Sequence of chain 5.B:
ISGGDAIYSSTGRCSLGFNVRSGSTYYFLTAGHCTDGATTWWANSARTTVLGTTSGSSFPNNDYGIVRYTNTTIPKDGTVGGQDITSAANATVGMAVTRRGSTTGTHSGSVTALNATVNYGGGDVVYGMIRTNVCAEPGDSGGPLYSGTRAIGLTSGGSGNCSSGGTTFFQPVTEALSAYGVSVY

A protein and the small-molecule ligand that binds it are described below.
Small molecule (SMILES): CC(C)C[C@H](N)C(=O)O

Binding-site contacts:
Ligand atom CD1 contacts residue TYR1 of chain 5.AA at 0.4 Å (hydrophobic).
Ligand atom CD2 contacts residue TYR1 of chain 5.AA at 1.9 Å (hydrophobic).
Ligand atom CB contacts residue TYR1 of chain 5.AA at 0.7 Å (hydrophobic).
Ligand atom CD1 contacts residue ALA136 of chain 5.B at 3.7 Å (hydrophobic).
Ligand atom N contacts residue GLY157 of chain 5.B at 4.1 Å.
Ligand atom C contacts residue SER141 of chain 5.B at 1.7 Å.
Ligand atom CG contacts residue SER141 of chain 5.B at 3.5 Å.
Ligand atom O contacts residue SER141 of chain 5.B at 2.4 Å (h-bond).
Ligand atom CA contacts residue SER141 of chain 5.B at 2.6 Å.
Ligand atom CG contacts residue GLY157 of chain 5.B at 4.2 Å.
Ligand atom C contacts residue TYR1 of chain 5.AA at 0.0 Å (hydrophobic).
Ligand atom CD2 contacts residue GLY157 of chain 5.B at 3.4 Å.
Ligand atom CB contacts residue GLU137 of chain 5.B at 3.5 Å.
Ligand atom OXT contacts residue HIS33 of chain 5.B at 2.7 Å (h-bond).
Ligand atom CG contacts residue TYR1 of chain 5.AA at 1.1 Å (hydrophobic).
Ligand atom N contacts residue SER156 of chain 5.B at 3.5 Å (h-bond).
Ligand atom OXT contacts residue TYR1 of chain 5.AA at 0.0 Å (h-bond).
Ligand atom CG contacts residue GLU137 of chain 5.B at 3.8 Å.
Ligand atom N contacts residue SER141 of chain 5.B at 2.8 Å (h-bond).
Ligand atom OXT contacts residue SER141 of chain 5.B at 2.3 Å (h-bond).
Ligand atom O contacts residue PRO138 of chain 5.B at 3.6 Å.
Ligand atom O contacts residue GLY139 of chain 5.B at 2.7 Å (h-bond).
Ligand atom N contacts residue HIS33 of chain 5.B at 3.8 Å.
Ligand atom CA contacts residue TYR1 of chain 5.AA at 0.1 Å (hydrophobic).
Ligand atom CD1 contacts residue GLY157 of chain 5.B at 3.9 Å.
Ligand atom CD2 contacts residue SER156 of chain 5.B at 3.2 Å.
Ligand atom C contacts residue PRO138 of chain 5.B at 4.1 Å (hydrophobic).
Ligand atom C contacts residue GLY139 of chain 5.B at 3.8 Å.
Ligand atom C contacts residue HIS33 of chain 5.B at 3.7 Å.
Ligand atom CD2 contacts residue SER141 of chain 5.B at 2.9 Å.
Ligand atom O contacts residue TYR1 of chain 5.AA at 0.0 Å (h-bond).
Ligand atom CB contacts residue SER141 of chain 5.B at 3.3 Å.
Ligand atom N contacts residue TYR1 of chain 5.AA at 0.0 Å (h-bond).
Ligand atom CB contacts residue PRO138 of chain 5.B at 3.5 Å (hydrophobic).
Ligand atom N contacts residue GOL1 of chain 5.DA at 2.4 Å (h-bond).
Ligand atom CA contacts residue PRO138 of chain 5.B at 3.9 Å (hydrophobic).
Ligand atom CD1 contacts residue GLU137 of chain 5.B at 4.1 Å.
Ligand atom CA contacts residue GOL1 of chain 5.DA at 3.8 Å.
Ligand atom O contacts residue ASP140 of chain 5.B at 3.7 Å.
Ligand atom CD2 contacts residue THR155 of chain 5.B at 3.5 Å.